Sequence of chain 1.B:
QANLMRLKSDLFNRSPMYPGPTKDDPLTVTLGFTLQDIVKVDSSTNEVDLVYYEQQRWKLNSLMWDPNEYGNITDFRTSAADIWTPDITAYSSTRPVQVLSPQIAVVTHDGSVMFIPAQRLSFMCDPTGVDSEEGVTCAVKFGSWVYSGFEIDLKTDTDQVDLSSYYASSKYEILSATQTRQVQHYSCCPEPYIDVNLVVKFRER

Sequence of chain 1.A:
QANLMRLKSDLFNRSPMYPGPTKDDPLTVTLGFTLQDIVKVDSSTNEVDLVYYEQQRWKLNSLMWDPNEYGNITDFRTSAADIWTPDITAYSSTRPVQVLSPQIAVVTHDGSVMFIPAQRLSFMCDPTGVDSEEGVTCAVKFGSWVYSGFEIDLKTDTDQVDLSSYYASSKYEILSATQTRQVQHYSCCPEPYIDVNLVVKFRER

Binding-site contacts:
Ligand atom CAO contacts residue MET114 of chain 1.B at 3.6 Å (hydrophobic).
Ligand atom CAB contacts residue TRP145 of chain 1.A at 4.1 Å (hydrophobic).
Ligand atom CAT contacts residue TRP145 of chain 1.A at 3.1 Å (hydrophobic).
Ligand atom CBC contacts residue TYR193 of chain 1.A at 4.1 Å (hydrophobic).
Ligand atom CAV contacts residue TYR91 of chain 1.A at 3.6 Å (hydrophobic).
Ligand atom CAW contacts residue ILE116 of chain 1.B at 3.4 Å (hydrophobic).
Ligand atom CAR contacts residue TYR91 of chain 1.A at 3.4 Å (hydrophobic).
Ligand atom CAB contacts residue TYR53 of chain 1.B at 4.0 Å (hydrophobic).
Ligand atom CAZ contacts residue TYR193 of chain 1.A at 3.7 Å (hydrophobic).
Ligand atom CAF contacts residue VAL146 of chain 1.A at 4.0 Å (hydrophobic).
Ligand atom CBD contacts residue TYR193 of chain 1.A at 3.7 Å (hydrophobic).
Ligand atom NBE contacts residue TYR91 of chain 1.A at 4.1 Å.
Ligand atom CBA contacts residue TRP145 of chain 1.A at 3.5 Å (hydrophobic).
Ligand atom CAE contacts residue CYS188 of chain 1.A at 3.4 Å (hydrophobic).
Ligand atom CAM contacts residue TYR186 of chain 1.A at 3.9 Å (hydrophobic).
Ligand atom CAF contacts residue VAL106 of chain 1.B at 4.1 Å (hydrophobic).
Ligand atom CAB contacts residue TYR91 of chain 1.A at 3.6 Å (hydrophobic).
Ligand atom CAE contacts residue CYS189 of chain 1.A at 3.2 Å (hydrophobic).
Ligand atom CAA contacts residue TYR91 of chain 1.A at 3.9 Å (hydrophobic).
Ligand atom CAM contacts residue TYR193 of chain 1.A at 3.4 Å (hydrophobic).
Ligand atom CAJ contacts residue ILE116 of chain 1.B at 3.2 Å (hydrophobic).
Ligand atom CAA contacts residue GLN36 of chain 1.B at 4.1 Å.
Ligand atom CAN contacts residue ILE116 of chain 1.B at 3.2 Å (hydrophobic).
Ligand atom CAT contacts residue TYR193 of chain 1.A at 3.9 Å (hydrophobic).
Ligand atom CAQ contacts residue TYR186 of chain 1.A at 3.4 Å (hydrophobic).
Ligand atom CAH contacts residue TYR91 of chain 1.A at 3.7 Å (hydrophobic).
Ligand atom CAR contacts residue TYR186 of chain 1.A at 3.9 Å (hydrophobic).
Ligand atom CAH contacts residue TRP145 of chain 1.A at 3.6 Å (hydrophobic).
Ligand atom CAJ contacts residue MET114 of chain 1.B at 3.8 Å (hydrophobic).
Ligand atom CAG contacts residue TYR186 of chain 1.A at 3.8 Å (hydrophobic).
Ligand atom CAI contacts residue TYR186 of chain 1.A at 3.8 Å (hydrophobic).
Ligand atom CAN contacts residue MET114 of chain 1.B at 3.8 Å (hydrophobic).
Ligand atom CAD contacts residue VAL106 of chain 1.B at 4.0 Å (hydrophobic).
Ligand atom CAN contacts residue GLN55 of chain 1.B at 4.1 Å.
Ligand atom CAG contacts residue CYS189 of chain 1.A at 3.5 Å (hydrophobic).
Ligand atom CAP contacts residue TYR186 of chain 1.A at 3.9 Å (hydrophobic).
Ligand atom CAS contacts residue TRP145 of chain 1.A at 3.8 Å (hydrophobic).
Ligand atom CAI contacts residue TYR91 of chain 1.A at 4.0 Å (hydrophobic).
Ligand atom CAG contacts residue CYS188 of chain 1.A at 3.8 Å (hydrophobic).
Ligand atom CAP contacts residue TYR53 of chain 1.B at 4.1 Å (hydrophobic).

A protein and the small-molecule ligand that binds it are described below.
Small molecule (SMILES): c1ccc(C[NH+]2[C@@H]3CC[C@H]2CC(OC2c4ccccc4CCc4ccccc42)C3)cc1